Sequence of chain 2.B:
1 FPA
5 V

A small-molecule ligand and the protein it binds are described below.
Small molecule (SMILES): O=C(CCl)NCCCC1CCN(C(=O)C2(Nc3ccc(Cl)cc3)CCOCC2)CC1

Binding-site contacts:
Ligand atom C08 contacts residue PRO172 of chain 2.A at 4.0 Å (hydrophobic).
Ligand atom C01 contacts residue CYS43 of chain 2.A at 1.9 Å (hydrophobic).
Ligand atom N03 contacts residue ILE173 of chain 2.A at 3.9 Å.
Ligand atom O26 contacts residue ILE224 of chain 2.A at 3.6 Å.
Ligand atom C04 contacts residue ARG46 of chain 2.A at 4.1 Å.
Ligand atom O29 contacts residue CYS43 of chain 2.A at 3.3 Å (h-bond).
Ligand atom O29 contacts residue ILE173 of chain 2.A at 3.9 Å.
Ligand atom CL20 contacts residue PHE124 of chain 2.A at 4.0 Å.
Ligand atom C14 contacts residue VAL5 of chain 2.B at 4.0 Å (hydrophobic).
Ligand atom O26 contacts residue PRO172 of chain 2.A at 4.1 Å.
Ligand atom C18 contacts residue PRO172 of chain 2.A at 3.4 Å (hydrophobic).
Ligand atom C22 contacts residue VAL5 of chain 2.B at 3.7 Å (hydrophobic).
Ligand atom C06 contacts residue PHE124 of chain 2.A at 4.0 Å (hydrophobic).
Ligand atom C06 contacts residue ILE173 of chain 2.A at 3.9 Å (hydrophobic).
Ligand atom C05 contacts residue PHE124 of chain 2.A at 3.7 Å (hydrophobic).
Ligand atom CL20 contacts residue ILE173 of chain 2.A at 3.7 Å.
Ligand atom C17 contacts residue VAL5 of chain 2.B at 3.9 Å (hydrophobic).
Ligand atom C04 contacts residue CYS43 of chain 2.A at 3.6 Å (hydrophobic).
Ligand atom O29 contacts residue ARG46 of chain 2.A at 2.8 Å (salt-bridge).
Ligand atom C21 contacts residue ILE224 of chain 2.A at 4.0 Å (hydrophobic).
Ligand atom C18 contacts residue VAL5 of chain 2.B at 3.8 Å (hydrophobic).
Ligand atom N03 contacts residue CYS43 of chain 2.A at 3.5 Å.
Ligand atom C02 contacts residue CYS43 of chain 2.A at 2.8 Å (hydrophobic).
Ligand atom C19 contacts residue VAL5 of chain 2.B at 3.9 Å (hydrophobic).
Ligand atom C02 contacts residue ARG46 of chain 2.A at 3.8 Å.
Ligand atom C27 contacts residue ASN47 of chain 2.A at 3.9 Å.
Ligand atom C19 contacts residue ILE224 of chain 2.A at 4.0 Å (hydrophobic).
Ligand atom CL20 contacts residue LYS127 of chain 2.A at 3.3 Å.
Ligand atom C22 contacts residue LEU223 of chain 2.A at 4.1 Å (hydrophobic).
Ligand atom C04 contacts residue ILE173 of chain 2.A at 4.1 Å (hydrophobic).
Ligand atom C28 contacts residue ASN47 of chain 2.A at 3.7 Å.
Ligand atom C15 contacts residue VAL5 of chain 2.B at 3.5 Å (hydrophobic).
Ligand atom C16 contacts residue PHE124 of chain 2.A at 3.8 Å (hydrophobic).
Ligand atom C04 contacts residue PHE124 of chain 2.A at 3.8 Å (hydrophobic).
Ligand atom C01 contacts residue GLU120 of chain 2.A at 3.6 Å.
Ligand atom C05 contacts residue ASN47 of chain 2.A at 4.0 Å.
Ligand atom C09 contacts residue PRO172 of chain 2.A at 4.0 Å (hydrophobic).
Ligand atom C02 contacts residue ILE173 of chain 2.A at 3.9 Å (hydrophobic).
Ligand atom C16 contacts residue VAL5 of chain 2.B at 3.8 Å (hydrophobic).
Ligand atom C05 contacts residue CYS43 of chain 2.A at 4.0 Å (hydrophobic).

Sequence of chain 2.A:
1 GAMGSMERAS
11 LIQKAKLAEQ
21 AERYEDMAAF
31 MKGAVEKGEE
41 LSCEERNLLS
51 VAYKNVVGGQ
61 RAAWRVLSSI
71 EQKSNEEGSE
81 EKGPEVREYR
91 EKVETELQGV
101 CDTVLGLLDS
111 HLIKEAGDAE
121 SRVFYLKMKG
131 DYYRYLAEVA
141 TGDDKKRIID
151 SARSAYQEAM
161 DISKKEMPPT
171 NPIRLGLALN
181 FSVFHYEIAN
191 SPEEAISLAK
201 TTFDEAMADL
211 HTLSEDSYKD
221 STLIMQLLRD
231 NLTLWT